Binding-site contacts:
Ligand atom C5 contacts residue ASP40 of chain 1.B at 3.1 Å.
Ligand atom C10 contacts residue ASP40 of chain 1.B at 4.0 Å.
Ligand atom C4 contacts residue ASP40 of chain 1.B at 3.1 Å.
Ligand atom C12 contacts residue VAL66 of chain 1.B at 4.2 Å (hydrophobic).
Ligand atom C8 contacts residue LEU99 of chain 1.B at 4.5 Å (hydrophobic).
Ligand atom C3 contacts residue TYR16 of chain 1.B at 3.3 Å (hydrophobic).
Ligand atom C14 contacts residue LEU99 of chain 1.B at 4.0 Å (hydrophobic).
Ligand atom C19 contacts residue ASP40 of chain 1.B at 3.6 Å.
Ligand atom O1 contacts residue ASP40 of chain 1.B at 4.4 Å.
Ligand atom C1 contacts residue VAL20 of chain 1.B at 4.2 Å (hydrophobic).
Ligand atom C3 contacts residue PHE86 of chain 1.B at 3.8 Å (hydrophobic).
Ligand atom C19 contacts residue PHE56 of chain 1.B at 3.8 Å (hydrophobic).
Ligand atom O2 contacts residue MET90 of chain 1.B at 3.5 Å.
Ligand atom C11 contacts residue GLY60 of chain 1.B at 4.4 Å.
Ligand atom C6 contacts residue TRP120 of chain 1.B at 3.4 Å (hydrophobic).
Ligand atom C3 contacts residue ASP40 of chain 1.B at 3.9 Å.
Ligand atom C4 contacts residue VAL101 of chain 1.B at 4.4 Å (hydrophobic).
Ligand atom C17 contacts residue MET90 of chain 1.B at 3.7 Å (hydrophobic).
Ligand atom C4 contacts residue ASP103 of chain 1.B at 4.0 Å.
Ligand atom C7 contacts residue LEU99 of chain 1.B at 3.6 Å (hydrophobic).
Ligand atom C2 contacts residue TYR57 of chain 1.B at 4.1 Å (hydrophobic).
Ligand atom C7 contacts residue TRP120 of chain 1.B at 3.6 Å (hydrophobic).
Ligand atom C15 contacts residue LEU99 of chain 1.B at 3.9 Å (hydrophobic).
Ligand atom C11 contacts residue LEU61 of chain 1.B at 4.2 Å (hydrophobic).
Ligand atom C7 contacts residue ASP40 of chain 1.B at 4.1 Å.
Ligand atom C15 contacts residue TRP120 of chain 1.B at 4.0 Å (hydrophobic).
Ligand atom O1 contacts residue TYR16 of chain 1.B at 2.7 Å (h-bond).
Ligand atom O1 contacts residue MET116 of chain 1.B at 4.1 Å.
Ligand atom O1 contacts residue PHE86 of chain 1.B at 3.4 Å.
Ligand atom O1 contacts residue ASP103 of chain 1.B at 2.6 Å (salt-bridge).
Ligand atom C2 contacts residue TYR16 of chain 1.B at 3.4 Å (hydrophobic).
Ligand atom C2 contacts residue VAL20 of chain 1.B at 4.1 Å (hydrophobic).
Ligand atom C12 contacts residue VAL88 of chain 1.B at 4.2 Å (hydrophobic).
Ligand atom C12 contacts residue GLY60 of chain 1.B at 4.1 Å.
Ligand atom C4 contacts residue PHE86 of chain 1.B at 3.9 Å (hydrophobic).
Ligand atom C16 contacts residue MET90 of chain 1.B at 3.7 Å (hydrophobic).
Ligand atom C6 contacts residue ASP40 of chain 1.B at 3.1 Å.
Ligand atom C3 contacts residue ASP103 of chain 1.B at 3.7 Å.
Ligand atom C18 contacts residue GLY60 of chain 1.B at 4.0 Å.

A protein and the small-molecule ligand that binds it are described below.
Small molecule (SMILES): C[C@]12CCC(=O)C=C1CC[C@@H]1[C@@H]2CC[C@]2(C)C(=O)CC[C@@H]12

Sequence of chain 1.B:
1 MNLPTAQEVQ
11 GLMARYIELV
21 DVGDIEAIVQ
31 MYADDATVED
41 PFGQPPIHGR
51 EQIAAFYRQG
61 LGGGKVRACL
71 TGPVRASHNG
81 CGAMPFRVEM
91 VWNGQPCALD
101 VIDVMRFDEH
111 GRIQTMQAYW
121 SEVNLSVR